Binding-site contacts:
Ligand atom RH1 contacts residue HIS119 of chain 1.A at 2.2 Å.
Ligand atom O2 contacts residue VAL118 of chain 1.A at 4.3 Å.
Ligand atom C1 contacts residue LYS7 of chain 1.A at 4.4 Å.
Ligand atom C1 contacts residue HIS119 of chain 1.A at 4.3 Å.
Ligand atom C2 contacts residue HIS12 of chain 1.A at 4.2 Å.
Ligand atom F2 contacts residue LYS41 of chain 1.A at 4.0 Å.
Ligand atom O7 contacts residue HIS119 of chain 1.A at 3.2 Å (h-bond).
Ligand atom O1 contacts residue HIS119 of chain 1.A at 3.2 Å (h-bond).
Ligand atom C3 contacts residue HIS119 of chain 1.A at 4.3 Å.
Ligand atom C4 contacts residue VAL118 of chain 1.A at 3.7 Å (hydrophobic).
Ligand atom C1 contacts residue VAL118 of chain 1.A at 3.5 Å (hydrophobic).
Ligand atom C2 contacts residue VAL118 of chain 1.A at 3.3 Å (hydrophobic).
Ligand atom C2 contacts residue PHE8 of chain 1.A at 4.4 Å (hydrophobic).
Ligand atom O7 contacts residue VAL118 of chain 1.A at 3.7 Å.
Ligand atom O1 contacts residue GLN11 of chain 1.A at 4.3 Å.
Ligand atom C2 contacts residue HIS119 of chain 1.A at 4.4 Å.
Ligand atom C2 contacts residue LYS7 of chain 1.A at 4.1 Å.
Ligand atom O3 contacts residue HIS119 of chain 1.A at 2.9 Å (h-bond).
Ligand atom O1 contacts residue VAL118 of chain 1.A at 3.4 Å (h-bond).
Ligand atom C1 contacts residue GLN11 of chain 1.A at 3.6 Å.
Ligand atom C4 contacts residue GLU111 of chain 1.A at 4.2 Å.
Ligand atom C5 contacts residue HIS119 of chain 1.A at 4.2 Å.
Ligand atom O2 contacts residue GLN11 of chain 1.A at 3.9 Å.
Ligand atom O1 contacts residue PHE120 of chain 1.A at 4.4 Å.
Ligand atom C3 contacts residue VAL118 of chain 1.A at 3.9 Å (hydrophobic).
Ligand atom C4 contacts residue HIS119 of chain 1.A at 4.3 Å.
Ligand atom O2 contacts residue LYS7 of chain 1.A at 3.7 Å.
Ligand atom C2 contacts residue GLN11 of chain 1.A at 2.8 Å.
Ligand atom O0 contacts residue HIS119 of chain 1.A at 3.0 Å (h-bond).

A protein and the small-molecule ligand that binds it are described below.
Small molecule (SMILES): CC1O[Rh+]23(O)OC(C)O[Rh+]2(O)(O1)OC(C(F)(F)F)O3

Sequence of chain 1.A:
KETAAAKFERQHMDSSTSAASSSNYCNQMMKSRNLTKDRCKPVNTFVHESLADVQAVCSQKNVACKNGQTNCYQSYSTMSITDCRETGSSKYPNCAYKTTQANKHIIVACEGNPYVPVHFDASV